Binding-site contacts:
Ligand atom O5 contacts residue ASN61 of chain 1.A at 2.4 Å (h-bond).
Ligand atom C2 contacts residue ASN61 of chain 1.A at 2.5 Å.
Ligand atom C7 contacts residue ASN61 of chain 1.A at 3.0 Å.
Ligand atom C4 contacts residue ASN61 of chain 1.A at 4.2 Å.
Ligand atom N2 contacts residue ASN61 of chain 1.A at 3.0 Å (h-bond).
Ligand atom C1 contacts residue ASN61 of chain 1.A at 1.4 Å.
Ligand atom C8 contacts residue ASN61 of chain 1.A at 4.3 Å.
Ligand atom C7 contacts residue TYR28 of chain 1.A at 3.8 Å (hydrophobic).
Ligand atom O7 contacts residue TYR28 of chain 1.A at 3.0 Å.
Ligand atom C8 contacts residue TYR28 of chain 1.A at 4.1 Å (hydrophobic).
Ligand atom C3 contacts residue ASN61 of chain 1.A at 3.8 Å.
Ligand atom C2 contacts residue TYR28 of chain 1.A at 4.3 Å (hydrophobic).
Ligand atom O7 contacts residue ASN61 of chain 1.A at 2.6 Å (h-bond).
Ligand atom C5 contacts residue ASN61 of chain 1.A at 3.7 Å.
Ligand atom C6 contacts residue ASN61 of chain 1.A at 4.3 Å.

Sequence of chain 1.A:
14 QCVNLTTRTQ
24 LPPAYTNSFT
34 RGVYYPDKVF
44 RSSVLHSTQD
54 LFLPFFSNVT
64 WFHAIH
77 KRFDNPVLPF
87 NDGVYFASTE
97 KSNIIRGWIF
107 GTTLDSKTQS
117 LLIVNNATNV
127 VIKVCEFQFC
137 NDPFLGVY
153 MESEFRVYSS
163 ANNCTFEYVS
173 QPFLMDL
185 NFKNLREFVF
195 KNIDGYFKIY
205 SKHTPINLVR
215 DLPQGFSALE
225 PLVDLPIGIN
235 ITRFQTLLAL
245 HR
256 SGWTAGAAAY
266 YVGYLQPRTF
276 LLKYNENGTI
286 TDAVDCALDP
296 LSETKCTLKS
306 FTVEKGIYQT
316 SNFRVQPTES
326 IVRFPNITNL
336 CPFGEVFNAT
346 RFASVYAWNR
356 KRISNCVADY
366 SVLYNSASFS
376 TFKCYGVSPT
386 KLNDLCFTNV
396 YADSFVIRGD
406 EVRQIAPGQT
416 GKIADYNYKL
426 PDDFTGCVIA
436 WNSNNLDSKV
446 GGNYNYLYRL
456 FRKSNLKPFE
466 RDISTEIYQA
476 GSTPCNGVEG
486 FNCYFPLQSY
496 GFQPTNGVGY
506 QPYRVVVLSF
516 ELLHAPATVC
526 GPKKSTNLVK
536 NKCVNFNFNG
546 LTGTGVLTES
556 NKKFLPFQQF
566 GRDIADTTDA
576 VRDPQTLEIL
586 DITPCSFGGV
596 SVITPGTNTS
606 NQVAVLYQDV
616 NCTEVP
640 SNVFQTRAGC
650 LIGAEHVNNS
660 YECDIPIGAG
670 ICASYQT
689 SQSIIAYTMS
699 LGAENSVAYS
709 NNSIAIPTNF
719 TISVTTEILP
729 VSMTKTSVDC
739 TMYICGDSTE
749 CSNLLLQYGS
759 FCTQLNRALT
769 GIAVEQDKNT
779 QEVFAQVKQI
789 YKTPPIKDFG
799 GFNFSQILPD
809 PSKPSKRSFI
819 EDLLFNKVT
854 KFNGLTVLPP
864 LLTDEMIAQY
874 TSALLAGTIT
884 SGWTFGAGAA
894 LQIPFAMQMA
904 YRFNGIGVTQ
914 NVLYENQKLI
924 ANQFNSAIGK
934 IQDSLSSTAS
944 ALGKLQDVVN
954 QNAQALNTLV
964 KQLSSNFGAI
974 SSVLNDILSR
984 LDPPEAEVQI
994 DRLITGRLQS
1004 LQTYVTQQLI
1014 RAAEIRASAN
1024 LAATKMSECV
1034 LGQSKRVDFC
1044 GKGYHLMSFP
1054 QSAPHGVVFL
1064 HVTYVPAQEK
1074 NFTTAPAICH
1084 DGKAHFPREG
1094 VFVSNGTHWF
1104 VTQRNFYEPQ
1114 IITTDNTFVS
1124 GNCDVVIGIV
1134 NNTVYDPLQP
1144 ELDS

The protein below binds the small molecule below.
Small molecule (SMILES): CC(=O)N[C@@H]1[C@@H](O)[C@H](O)[C@@H](CO)O[C@H]1O